Binding-site contacts:
Ligand atom N2 contacts residue ASN1074 of chain 1.A at 2.8 Å (h-bond).
Ligand atom O5 contacts residue ALA706 of chain 1.A at 4.4 Å.
Ligand atom C8 contacts residue ASN1074 of chain 1.A at 3.6 Å.
Ligand atom C1 contacts residue ASN1074 of chain 1.A at 2.5 Å.
Ligand atom O7 contacts residue ASN1074 of chain 1.A at 3.2 Å (h-bond).
Ligand atom O5 contacts residue ASN1074 of chain 1.A at 3.8 Å.
Ligand atom C8 contacts residue GLU1072 of chain 1.A at 4.5 Å.
Ligand atom C7 contacts residue ASN1074 of chain 1.A at 3.2 Å.
Ligand atom C2 contacts residue ASN1074 of chain 1.A at 3.2 Å.
Ligand atom O4 contacts residue ALA706 of chain 1.A at 4.4 Å.

The protein below binds the small molecule below.
Small molecule (SMILES): CC(=O)N[C@@H]1[C@@H](O)[C@H](O)[C@@H](CO)O[C@H]1O

Sequence of chain 1.A:
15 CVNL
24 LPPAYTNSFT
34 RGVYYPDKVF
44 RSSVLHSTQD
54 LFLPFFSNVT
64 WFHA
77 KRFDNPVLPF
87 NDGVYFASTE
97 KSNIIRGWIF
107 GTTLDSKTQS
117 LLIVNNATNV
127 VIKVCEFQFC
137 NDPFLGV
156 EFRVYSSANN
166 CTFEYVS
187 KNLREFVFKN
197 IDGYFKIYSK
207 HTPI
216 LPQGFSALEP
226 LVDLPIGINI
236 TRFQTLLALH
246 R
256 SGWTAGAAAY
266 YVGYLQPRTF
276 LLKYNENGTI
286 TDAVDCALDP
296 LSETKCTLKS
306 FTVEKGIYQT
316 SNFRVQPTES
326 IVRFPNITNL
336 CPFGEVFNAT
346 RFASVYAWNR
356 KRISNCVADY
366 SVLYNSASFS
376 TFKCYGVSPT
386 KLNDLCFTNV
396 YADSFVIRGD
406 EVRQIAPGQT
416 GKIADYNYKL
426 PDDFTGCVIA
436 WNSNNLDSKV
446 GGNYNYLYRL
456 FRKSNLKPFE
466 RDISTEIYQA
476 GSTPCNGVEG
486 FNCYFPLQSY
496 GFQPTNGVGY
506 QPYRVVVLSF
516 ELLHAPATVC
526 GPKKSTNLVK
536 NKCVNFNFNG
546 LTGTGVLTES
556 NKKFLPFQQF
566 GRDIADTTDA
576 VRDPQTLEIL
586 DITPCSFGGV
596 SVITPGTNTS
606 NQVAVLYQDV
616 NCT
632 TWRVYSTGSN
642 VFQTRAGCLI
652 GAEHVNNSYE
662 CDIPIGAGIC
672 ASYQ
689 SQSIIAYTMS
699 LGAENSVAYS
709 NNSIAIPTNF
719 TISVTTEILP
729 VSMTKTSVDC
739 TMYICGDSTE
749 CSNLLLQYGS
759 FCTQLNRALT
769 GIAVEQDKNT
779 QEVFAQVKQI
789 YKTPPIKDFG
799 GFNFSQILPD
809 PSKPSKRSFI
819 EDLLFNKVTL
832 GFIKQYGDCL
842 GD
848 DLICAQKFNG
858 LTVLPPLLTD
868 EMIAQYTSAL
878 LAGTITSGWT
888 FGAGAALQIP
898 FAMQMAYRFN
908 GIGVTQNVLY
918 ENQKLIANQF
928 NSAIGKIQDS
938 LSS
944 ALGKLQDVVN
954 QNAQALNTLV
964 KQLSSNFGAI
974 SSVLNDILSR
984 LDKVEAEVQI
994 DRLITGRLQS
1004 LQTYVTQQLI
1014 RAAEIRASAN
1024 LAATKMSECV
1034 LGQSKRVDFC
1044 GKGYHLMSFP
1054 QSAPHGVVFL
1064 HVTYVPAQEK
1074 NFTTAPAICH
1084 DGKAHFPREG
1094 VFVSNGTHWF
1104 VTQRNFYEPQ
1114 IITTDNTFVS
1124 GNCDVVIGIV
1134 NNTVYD